Sequence of chain 1.C:
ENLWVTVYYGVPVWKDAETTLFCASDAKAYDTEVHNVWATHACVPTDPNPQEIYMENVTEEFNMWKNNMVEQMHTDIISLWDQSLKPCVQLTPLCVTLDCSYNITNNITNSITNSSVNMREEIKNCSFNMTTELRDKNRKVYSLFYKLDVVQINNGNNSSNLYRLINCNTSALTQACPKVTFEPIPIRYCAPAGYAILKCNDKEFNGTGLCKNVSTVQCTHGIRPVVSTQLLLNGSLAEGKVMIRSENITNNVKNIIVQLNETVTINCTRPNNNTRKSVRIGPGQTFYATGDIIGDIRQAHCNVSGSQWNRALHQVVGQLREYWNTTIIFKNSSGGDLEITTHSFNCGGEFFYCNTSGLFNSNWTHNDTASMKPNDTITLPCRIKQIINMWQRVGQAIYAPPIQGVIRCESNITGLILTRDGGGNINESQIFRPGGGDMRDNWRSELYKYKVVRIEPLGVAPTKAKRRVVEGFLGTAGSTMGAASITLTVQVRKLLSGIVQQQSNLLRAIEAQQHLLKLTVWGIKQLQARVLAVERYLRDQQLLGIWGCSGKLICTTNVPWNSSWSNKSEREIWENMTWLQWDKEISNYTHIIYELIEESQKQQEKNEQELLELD

Binding-site contacts:
Ligand atom C2 contacts residue ASN87 of chain 1.C at 2.5 Å.
Ligand atom C3 contacts residue ASN87 of chain 1.C at 3.4 Å.
Ligand atom C6 contacts residue ASN87 of chain 1.C at 3.3 Å.
Ligand atom C3 contacts residue SER523 of chain 1.C at 4.3 Å.
Ligand atom C5 contacts residue ASN87 of chain 1.C at 3.1 Å.
Ligand atom O7 contacts residue ALA521 of chain 1.C at 3.8 Å.
Ligand atom N2 contacts residue GLY522 of chain 1.C at 3.4 Å.
Ligand atom N2 contacts residue SER523 of chain 1.C at 3.5 Å (h-bond).
Ligand atom O3 contacts residue SER523 of chain 1.C at 3.6 Å.
Ligand atom C1 contacts residue ASN87 of chain 1.C at 1.4 Å.
Ligand atom O6 contacts residue ASN87 of chain 1.C at 2.6 Å (h-bond).
Ligand atom C2 contacts residue SER523 of chain 1.C at 3.8 Å.
Ligand atom O5 contacts residue ASN87 of chain 1.C at 2.4 Å (h-bond).
Ligand atom C7 contacts residue GLU86 of chain 1.C at 4.4 Å.
Ligand atom N2 contacts residue ASN87 of chain 1.C at 3.7 Å.
Ligand atom O3 contacts residue ASN87 of chain 1.C at 4.3 Å.
Ligand atom C4 contacts residue ASN87 of chain 1.C at 3.1 Å.
Ligand atom C7 contacts residue GLY522 of chain 1.C at 3.5 Å.
Ligand atom C1 contacts residue GLU86 of chain 1.C at 4.4 Å.
Ligand atom C2 contacts residue GLY522 of chain 1.C at 4.4 Å.
Ligand atom N2 contacts residue GLU86 of chain 1.C at 4.3 Å.
Ligand atom O7 contacts residue GLY522 of chain 1.C at 2.8 Å (h-bond).

This protein binds this small molecule.
Small molecule (SMILES): CC(=O)N[C@@H]1[C@@H](O)[C@H](O)[C@@H](CO)O[C@H]1O